Binding-site contacts:
Ligand atom C02 contacts residue ARG268 of chain 1.A at 3.9 Å.
Ligand atom C11 contacts residue ASP265 of chain 1.A at 3.2 Å.
Ligand atom C01 contacts residue ARG268 of chain 1.A at 3.9 Å.
Ligand atom C14 contacts residue ASP265 of chain 1.A at 3.8 Å.
Ligand atom C05 contacts residue ARG268 of chain 1.A at 4.0 Å.
Ligand atom O13 contacts residue PRO185 of chain 1.A at 3.9 Å.
Ligand atom C12 contacts residue ASP265 of chain 1.A at 3.7 Å.
Ligand atom N17 contacts residue ASP265 of chain 1.A at 3.8 Å.
Ligand atom C07 contacts residue ASP265 of chain 1.A at 3.9 Å.
Ligand atom C11 contacts residue VAL184 of chain 1.A at 3.5 Å (hydrophobic).
Ligand atom C12 contacts residue ARG268 of chain 1.A at 3.5 Å.
Ligand atom C10 contacts residue ASP265 of chain 1.A at 4.3 Å.
Ligand atom C09 contacts residue ARG268 of chain 1.A at 2.8 Å.
Ligand atom N04 contacts residue ARG268 of chain 1.A at 3.8 Å.
Ligand atom C10 contacts residue PHE269 of chain 1.A at 4.0 Å (hydrophobic).
Ligand atom C09 contacts residue VAL184 of chain 1.A at 4.0 Å (hydrophobic).
Ligand atom C11 contacts residue PHE269 of chain 1.A at 3.5 Å (hydrophobic).
Ligand atom C09 contacts residue PRO185 of chain 1.A at 4.2 Å (hydrophobic).
Ligand atom O13 contacts residue VAL184 of chain 1.A at 3.8 Å.
Ligand atom C10 contacts residue ARG268 of chain 1.A at 3.1 Å.
Ligand atom C10 contacts residue LEU272 of chain 1.A at 3.9 Å (hydrophobic).
Ligand atom C08 contacts residue ARG268 of chain 1.A at 2.9 Å.
Ligand atom C05 contacts residue ASP265 of chain 1.A at 3.7 Å.
Ligand atom C11 contacts residue ARG268 of chain 1.A at 3.5 Å.
Ligand atom O13 contacts residue LEU272 of chain 1.A at 3.1 Å.
Ligand atom C09 contacts residue LEU272 of chain 1.A at 4.2 Å (hydrophobic).
Ligand atom C07 contacts residue ARG268 of chain 1.A at 3.3 Å.
Ligand atom C12 contacts residue VAL184 of chain 1.A at 4.0 Å (hydrophobic).
Ligand atom O03 contacts residue TRP16 of chain 1.A at 4.3 Å.
Ligand atom C10 contacts residue PRO185 of chain 1.A at 4.3 Å (hydrophobic).
Ligand atom C02 contacts residue ASP11 of chain 1.A at 4.4 Å.
Ligand atom O13 contacts residue PHE269 of chain 1.A at 3.2 Å.
Ligand atom C08 contacts residue VAL184 of chain 1.A at 4.4 Å (hydrophobic).
Ligand atom C06 contacts residue ASP265 of chain 1.A at 3.6 Å.
Ligand atom C01 contacts residue ASP11 of chain 1.A at 3.7 Å.
Ligand atom C10 contacts residue VAL184 of chain 1.A at 3.5 Å (hydrophobic).
Ligand atom O13 contacts residue ARG268 of chain 1.A at 3.8 Å.
Ligand atom N16 contacts residue ASP265 of chain 1.A at 3.0 Å (salt-bridge).
Ligand atom C06 contacts residue ARG268 of chain 1.A at 4.2 Å.
Ligand atom O03 contacts residue ARG268 of chain 1.A at 4.3 Å.

The small molecule below binds the protein below.
Small molecule (SMILES): CC(=O)N[C@@H](Cc1ccc(O)cc1)C(=O)NN

Sequence of chain 1.A:
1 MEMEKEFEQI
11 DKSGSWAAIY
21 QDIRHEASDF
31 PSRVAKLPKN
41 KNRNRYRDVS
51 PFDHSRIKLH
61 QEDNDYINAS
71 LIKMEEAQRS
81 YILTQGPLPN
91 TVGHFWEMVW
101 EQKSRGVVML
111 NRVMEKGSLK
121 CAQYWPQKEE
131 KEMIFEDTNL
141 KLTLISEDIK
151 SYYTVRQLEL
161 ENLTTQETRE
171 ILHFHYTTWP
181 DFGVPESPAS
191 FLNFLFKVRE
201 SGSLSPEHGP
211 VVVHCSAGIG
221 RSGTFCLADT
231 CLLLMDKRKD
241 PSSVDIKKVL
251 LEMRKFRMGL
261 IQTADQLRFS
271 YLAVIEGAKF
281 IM